Sequence of chain 1.G:
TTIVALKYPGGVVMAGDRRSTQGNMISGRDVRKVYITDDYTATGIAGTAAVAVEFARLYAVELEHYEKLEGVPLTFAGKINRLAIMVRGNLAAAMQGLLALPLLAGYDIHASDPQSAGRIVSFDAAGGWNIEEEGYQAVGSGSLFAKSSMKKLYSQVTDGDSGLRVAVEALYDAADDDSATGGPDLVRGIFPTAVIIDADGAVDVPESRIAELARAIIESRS

Binding-site contacts:
Ligand atom N contacts residue GLY47 of chain 1.G at 2.9 Å (h-bond).
Ligand atom OE1 contacts residue THR48 of chain 1.G at 3.4 Å (h-bond).
Ligand atom CB contacts residue THR1 of chain 1.G at 3.0 Å.
Ligand atom CB contacts residue ASP124 of chain 1.N at 3.7 Å.
Ligand atom CA contacts residue HXD1 of chain 1.SA at 2.5 Å.
Ligand atom O contacts residue SER20 of chain 1.G at 3.3 Å.
Ligand atom NE2 contacts residue THR48 of chain 1.G at 3.1 Å (h-bond).
Ligand atom N contacts residue THR1 of chain 1.G at 3.7 Å.
Ligand atom C contacts residue GLY47 of chain 1.G at 3.7 Å.
Ligand atom ND2 contacts residue SER20 of chain 1.G at 3.5 Å (h-bond).
Ligand atom CB contacts residue GLY47 of chain 1.G at 3.6 Å.
Ligand atom O contacts residue THR21 of chain 1.G at 2.7 Å (h-bond).
Ligand atom CA contacts residue THR1 of chain 1.G at 2.5 Å.
Ligand atom N contacts residue ASP124 of chain 1.N at 3.1 Å (salt-bridge).
Ligand atom N contacts residue HXD1 of chain 1.SA at 3.7 Å.
Ligand atom CA contacts residue GLY47 of chain 1.G at 3.5 Å.
Ligand atom C contacts residue THR1 of chain 1.G at 1.4 Å.
Ligand atom CA contacts residue GLY47 of chain 1.G at 3.7 Å.
Ligand atom N contacts residue THR21 of chain 1.G at 2.8 Å (h-bond).
Ligand atom N contacts residue HXD1 of chain 1.SA at 1.4 Å.
Ligand atom OD1 contacts residue GLN22 of chain 1.G at 3.3 Å (h-bond).
Ligand atom O contacts residue ALA49 of chain 1.G at 2.9 Å (h-bond).
Ligand atom C contacts residue THR21 of chain 1.G at 3.5 Å.
Ligand atom OXT contacts residue THR1 of chain 1.G at 2.4 Å (h-bond).
Ligand atom CG contacts residue SER20 of chain 1.G at 3.6 Å.
Ligand atom OXT contacts residue GLY47 of chain 1.G at 3.1 Å (h-bond).
Ligand atom ND2 contacts residue SER27 of chain 1.G at 3.3 Å (h-bond).
Ligand atom CB contacts residue SER20 of chain 1.G at 3.4 Å.
Ligand atom OD1 contacts residue SER27 of chain 1.G at 3.4 Å (h-bond).
Ligand atom CD2 contacts residue VAL31 of chain 1.G at 3.4 Å (hydrophobic).
Ligand atom CG contacts residue SER27 of chain 1.G at 3.2 Å.
Ligand atom O contacts residue HXD1 of chain 1.SA at 3.3 Å.
Ligand atom CG contacts residue ALA49 of chain 1.G at 3.7 Å (hydrophobic).
Ligand atom N contacts residue GLN22 of chain 1.G at 3.5 Å (h-bond).
Ligand atom NE2 contacts residue HXD1 of chain 1.SA at 3.5 Å (h-bond).
Ligand atom CA contacts residue THR21 of chain 1.G at 3.2 Å.
Ligand atom CA contacts residue THR21 of chain 1.G at 3.7 Å.
Ligand atom O contacts residue THR48 of chain 1.G at 3.6 Å.
Ligand atom C contacts residue HXD1 of chain 1.SA at 3.1 Å.
Ligand atom OE1 contacts residue GLY47 of chain 1.G at 3.3 Å.

The protein below binds the small molecule below.
Small molecule (SMILES): CC(C)C[C@@H](CO)NC(=O)[C@H](CCC(N)=O)NC(=O)[C@@H](N)CC(N)=O

Sequence of chain 1.N:
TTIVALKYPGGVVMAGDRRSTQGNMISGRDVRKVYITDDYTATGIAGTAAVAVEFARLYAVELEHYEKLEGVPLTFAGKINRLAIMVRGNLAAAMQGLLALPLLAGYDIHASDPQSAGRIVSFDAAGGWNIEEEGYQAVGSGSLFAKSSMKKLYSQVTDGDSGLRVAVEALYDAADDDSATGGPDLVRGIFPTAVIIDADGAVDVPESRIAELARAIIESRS